The small molecule below binds the protein below.
Small molecule (SMILES): C[C@H](N)C(=O)NS(=O)(=O)OC[C@H]1O[C@@H](n2cnc3c(N)ncnc32)[C@H](O)[C@@H]1O

Binding-site contacts:
Ligand atom O5' contacts residue GLY101 of chain 1.A at 4.0 Å.
Ligand atom O1S contacts residue SER51 of chain 1.A at 3.8 Å.
Ligand atom N6 contacts residue PRO89 of chain 1.A at 3.7 Å.
Ligand atom CA contacts residue THR31 of chain 1.A at 3.3 Å.
Ligand atom C6 contacts residue PRO89 of chain 1.A at 3.8 Å (hydrophobic).
Ligand atom C4 contacts residue GLN86 of chain 1.A at 3.9 Å.
Ligand atom O2' contacts residue LEU52 of chain 1.A at 3.4 Å.
Ligand atom C2 contacts residue ALA87 of chain 1.A at 3.2 Å (hydrophobic).
Ligand atom CA contacts residue GLY101 of chain 1.A at 3.8 Å.
Ligand atom C contacts residue GLY101 of chain 1.A at 3.8 Å.
Ligand atom N contacts residue ARG32 of chain 1.A at 3.1 Å (salt-bridge).
Ligand atom O contacts residue GLY101 of chain 1.A at 3.0 Å.
Ligand atom N1 contacts residue PRO89 of chain 1.A at 3.5 Å.
Ligand atom N1 contacts residue ALA87 of chain 1.A at 4.2 Å.
Ligand atom C contacts residue ARG32 of chain 1.A at 3.3 Å.
Ligand atom CB contacts residue ILE48 of chain 1.A at 3.8 Å (hydrophobic).
Ligand atom N1 contacts residue GLN86 of chain 1.A at 3.6 Å (h-bond).
Ligand atom C2 contacts residue GLN86 of chain 1.A at 3.0 Å.
Ligand atom CB contacts residue THR31 of chain 1.A at 4.0 Å.
Ligand atom CB contacts residue VAL49 of chain 1.A at 4.0 Å (hydrophobic).
Ligand atom O2S contacts residue LEU52 of chain 1.A at 3.9 Å.
Ligand atom O1S contacts residue LYS50 of chain 1.A at 3.6 Å.
Ligand atom N contacts residue THR31 of chain 1.A at 2.7 Å (h-bond).
Ligand atom O1S contacts residue LEU52 of chain 1.A at 3.7 Å.
Ligand atom CB contacts residue ALA129 of chain 1.A at 4.1 Å (hydrophobic).
Ligand atom N contacts residue GLY102 of chain 1.A at 4.2 Å.
Ligand atom C4' contacts residue LEU52 of chain 1.A at 4.1 Å (hydrophobic).
Ligand atom O contacts residue GLY102 of chain 1.A at 3.5 Å (h-bond).
Ligand atom O contacts residue ARG32 of chain 1.A at 3.6 Å (salt-bridge).
Ligand atom N3S contacts residue ARG32 of chain 1.A at 3.8 Å.
Ligand atom CA contacts residue THR33 of chain 1.A at 4.2 Å.
Ligand atom N contacts residue ALA129 of chain 1.A at 4.1 Å.
Ligand atom N3S contacts residue LYS50 of chain 1.A at 3.8 Å.
Ligand atom N3 contacts residue GLN86 of chain 1.A at 3.2 Å (h-bond).
Ligand atom S contacts residue LYS50 of chain 1.A at 3.9 Å.
Ligand atom N contacts residue GLY101 of chain 1.A at 2.7 Å (h-bond).
Ligand atom C2 contacts residue PRO89 of chain 1.A at 4.1 Å (hydrophobic).
Ligand atom N3 contacts residue ALA87 of chain 1.A at 3.9 Å.
Ligand atom O2S contacts residue LYS50 of chain 1.A at 3.1 Å.
Ligand atom CA contacts residue ARG32 of chain 1.A at 3.1 Å.

Sequence of chain 1.A:
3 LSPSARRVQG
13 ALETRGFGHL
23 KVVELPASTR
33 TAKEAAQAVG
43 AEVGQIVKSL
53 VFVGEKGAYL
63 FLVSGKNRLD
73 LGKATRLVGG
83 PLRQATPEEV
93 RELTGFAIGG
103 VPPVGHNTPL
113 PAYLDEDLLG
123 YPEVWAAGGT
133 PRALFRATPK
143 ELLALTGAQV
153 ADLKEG